Sequence of chain 1.B:
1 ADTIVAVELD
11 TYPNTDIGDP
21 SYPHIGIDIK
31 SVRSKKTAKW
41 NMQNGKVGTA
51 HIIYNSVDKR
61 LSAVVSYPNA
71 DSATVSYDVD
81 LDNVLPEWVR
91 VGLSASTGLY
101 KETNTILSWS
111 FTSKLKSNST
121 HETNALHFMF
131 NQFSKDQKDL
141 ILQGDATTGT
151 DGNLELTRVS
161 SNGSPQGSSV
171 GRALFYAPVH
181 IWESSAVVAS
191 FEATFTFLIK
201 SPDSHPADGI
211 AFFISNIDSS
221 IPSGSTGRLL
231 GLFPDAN

Binding-site contacts:
Ligand atom O6 contacts residue LEU99 of chain 1.B at 2.7 Å (h-bond).
Ligand atom C4 contacts residue GLY98 of chain 1.B at 4.4 Å.
Ligand atom O6 contacts residue ALA207 of chain 1.B at 3.6 Å.
Ligand atom C12 contacts residue LEU99 of chain 1.B at 3.6 Å (hydrophobic).
Ligand atom O4 contacts residue ASN14 of chain 1.B at 2.8 Å (h-bond).
Ligand atom C6 contacts residue TYR100 of chain 1.B at 4.1 Å (hydrophobic).
Ligand atom C11 contacts residue LEU99 of chain 1.B at 3.6 Å (hydrophobic).
Ligand atom O4 contacts residue ARG228 of chain 1.B at 3.3 Å.
Ligand atom C3 contacts residue ARG228 of chain 1.B at 3.7 Å.
Ligand atom C1 contacts residue LEU99 of chain 1.B at 4.1 Å (hydrophobic).
Ligand atom C4 contacts residue ASN14 of chain 1.B at 3.9 Å.
Ligand atom O4 contacts residue TYR12 of chain 1.B at 4.0 Å.
Ligand atom C5 contacts residue TYR12 of chain 1.B at 4.4 Å (hydrophobic).
Ligand atom O3 contacts residue ARG228 of chain 1.B at 2.7 Å (salt-bridge).
Ligand atom C4 contacts residue ASP208 of chain 1.B at 3.5 Å.
Ligand atom N1 contacts residue TYR12 of chain 1.B at 4.0 Å.
Ligand atom O8 contacts residue TYR12 of chain 1.B at 4.1 Å.
Ligand atom C4 contacts residue ARG228 of chain 1.B at 3.7 Å.
Ligand atom O5 contacts residue GLY98 of chain 1.B at 4.3 Å.
Ligand atom O6 contacts residue TYR100 of chain 1.B at 3.2 Å (h-bond).
Ligand atom C6 contacts residue ALA207 of chain 1.B at 3.7 Å (hydrophobic).
Ligand atom C11 contacts residue TYR12 of chain 1.B at 4.2 Å (hydrophobic).
Ligand atom C6 contacts residue GLY98 of chain 1.B at 4.3 Å.
Ligand atom C5 contacts residue LEU99 of chain 1.B at 4.1 Å (hydrophobic).
Ligand atom O7 contacts residue TYR100 of chain 1.B at 3.9 Å.
Ligand atom C8 contacts residue TYR12 of chain 1.B at 3.9 Å (hydrophobic).
Ligand atom O4 contacts residue GLY227 of chain 1.B at 4.0 Å.
Ligand atom O6 contacts residue ASP208 of chain 1.B at 2.9 Å (salt-bridge).
Ligand atom O6 contacts residue GLY98 of chain 1.B at 3.0 Å.
Ligand atom O4 contacts residue ASP208 of chain 1.B at 2.5 Å (salt-bridge).
Ligand atom C6 contacts residue LEU99 of chain 1.B at 3.8 Å (hydrophobic).
Ligand atom O5 contacts residue LEU99 of chain 1.B at 3.3 Å (h-bond).
Ligand atom C5 contacts residue ASP208 of chain 1.B at 4.1 Å.
Ligand atom C6 contacts residue ASP208 of chain 1.B at 3.3 Å.
Ligand atom C6 contacts residue TYR12 of chain 1.B at 4.1 Å (hydrophobic).
Ligand atom C10 contacts residue TYR12 of chain 1.B at 3.6 Å (hydrophobic).
Ligand atom C4 contacts residue GLY227 of chain 1.B at 4.2 Å.
Ligand atom O3 contacts residue GLY227 of chain 1.B at 3.6 Å.
Ligand atom C9 contacts residue TYR12 of chain 1.B at 3.5 Å (hydrophobic).
Ligand atom C3 contacts residue ASN14 of chain 1.B at 4.1 Å.

This protein binds this small molecule.
Small molecule (SMILES): O=[N+]([O-])c1ccc(O[C@H]2O[C@H](CO)[C@@H](O)[C@H](O)[C@H]2O)cc1